Binding-site contacts:
Ligand atom O6 contacts residue LEU376 of chain 3.A at 2.7 Å (h-bond).
Ligand atom C7 contacts residue ARG375 of chain 3.A at 3.3 Å.
Ligand atom C8 contacts residue SER16 of chain 3.A at 3.6 Å.
Ligand atom O4 contacts residue ARG375 of chain 3.A at 3.0 Å (salt-bridge).
Ligand atom O5 contacts residue ASN122 of chain 2.A at 2.4 Å (h-bond).
Ligand atom O3 contacts residue SER314 of chain 3.A at 3.1 Å.
Ligand atom O4 contacts residue HIS315 of chain 3.A at 3.0 Å.
Ligand atom C3 contacts residue ARG286 of chain 3.A at 3.6 Å.
Ligand atom C8 contacts residue HIS315 of chain 3.A at 3.6 Å.
Ligand atom O2 contacts residue ASP252 of chain 3.A at 2.5 Å (salt-bridge).
Ligand atom O6 contacts residue HIS315 of chain 3.A at 3.2 Å.
Ligand atom C2 contacts residue ARG375 of chain 3.A at 3.3 Å.
Ligand atom C8 contacts residue ASN121 of chain 2.A at 3.6 Å.
Ligand atom C1 contacts residue ARG375 of chain 3.A at 3.6 Å.
Ligand atom C6 contacts residue VAL317 of chain 3.A at 3.5 Å (hydrophobic).
Ligand atom O7 contacts residue ASN122 of chain 2.A at 3.4 Å (h-bond).
Ligand atom O5 contacts residue HIS315 of chain 3.A at 2.9 Å (h-bond).
Ligand atom C6 contacts residue HIS315 of chain 3.A at 3.6 Å.
Ligand atom C1 contacts residue ASN122 of chain 2.A at 1.4 Å.
Ligand atom O5 contacts residue HIS315 of chain 3.A at 3.2 Å (h-bond).
Ligand atom O5 contacts residue PRO312 of chain 3.A at 3.4 Å.
Ligand atom O6 contacts residue GLU297 of chain 3.A at 2.4 Å (salt-bridge).
Ligand atom O2 contacts residue LEU299 of chain 3.A at 3.6 Å.
Ligand atom N2 contacts residue HIS315 of chain 3.A at 3.0 Å (h-bond).
Ligand atom C2 contacts residue ASN122 of chain 2.A at 2.2 Å.
Ligand atom N2 contacts residue ASN122 of chain 2.A at 2.7 Å (h-bond).
Ligand atom C2 contacts residue ASP252 of chain 3.A at 3.3 Å.
Ligand atom O3 contacts residue HIS315 of chain 3.A at 3.0 Å (h-bond).
Ligand atom O6 contacts residue HIS315 of chain 3.A at 3.3 Å (h-bond).
Ligand atom C3 contacts residue HIS315 of chain 3.A at 3.6 Å.
Ligand atom O2 contacts residue ILE243 of chain 3.A at 3.5 Å.
Ligand atom O7 contacts residue ARG375 of chain 3.A at 2.3 Å (salt-bridge).
Ligand atom C6 contacts residue GLU297 of chain 3.A at 3.1 Å.
Ligand atom C6 contacts residue LEU376 of chain 3.A at 2.9 Å (hydrophobic).
Ligand atom C1 contacts residue HIS315 of chain 3.A at 3.6 Å.
Ligand atom C2 contacts residue HIS315 of chain 3.A at 3.5 Å.
Ligand atom O3 contacts residue ASP252 of chain 3.A at 3.2 Å (salt-bridge).
Ligand atom C7 contacts residue ASN122 of chain 2.A at 3.2 Å.
Ligand atom O5 contacts residue GLY377 of chain 3.A at 3.1 Å.
Ligand atom O3 contacts residue ARG286 of chain 3.A at 2.9 Å (salt-bridge).

This small molecule binds to this protein.
Small molecule (SMILES): CC(=O)N[C@H]1[C@H](O[C@H]2[C@H](O)[C@@H](NC(C)=O)CO[C@@H]2CO)O[C@H](CO)[C@@H](O[C@@H]2O[C@H](CO[C@H]3O[C@H](CO[C@H]4O[C@H](CO)[C@@H](O)[C@H](O)[C@@H]4O)[C@@H](O)[C@H](O[C@H]4O[C@H](CO)[C@@H](O)[C@H](O)[C@@H]4O)[C@@H]3O)[C@@H](O)[C@H](O)[C@@H]2O)[C@@H]1O

Sequence of chain 2.A:
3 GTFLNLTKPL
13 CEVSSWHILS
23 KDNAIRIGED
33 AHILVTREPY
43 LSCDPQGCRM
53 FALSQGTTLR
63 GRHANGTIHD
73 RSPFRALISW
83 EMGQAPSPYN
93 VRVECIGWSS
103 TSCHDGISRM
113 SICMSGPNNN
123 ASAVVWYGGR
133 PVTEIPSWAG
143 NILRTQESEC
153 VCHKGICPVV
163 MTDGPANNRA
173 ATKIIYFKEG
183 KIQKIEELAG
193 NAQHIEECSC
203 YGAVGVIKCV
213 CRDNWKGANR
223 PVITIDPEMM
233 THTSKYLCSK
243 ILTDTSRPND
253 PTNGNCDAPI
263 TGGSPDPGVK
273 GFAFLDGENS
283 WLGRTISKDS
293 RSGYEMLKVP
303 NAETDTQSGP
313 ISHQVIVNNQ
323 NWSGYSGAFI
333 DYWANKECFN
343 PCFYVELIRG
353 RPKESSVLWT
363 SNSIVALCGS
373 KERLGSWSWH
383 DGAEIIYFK

Sequence of chain 3.A:
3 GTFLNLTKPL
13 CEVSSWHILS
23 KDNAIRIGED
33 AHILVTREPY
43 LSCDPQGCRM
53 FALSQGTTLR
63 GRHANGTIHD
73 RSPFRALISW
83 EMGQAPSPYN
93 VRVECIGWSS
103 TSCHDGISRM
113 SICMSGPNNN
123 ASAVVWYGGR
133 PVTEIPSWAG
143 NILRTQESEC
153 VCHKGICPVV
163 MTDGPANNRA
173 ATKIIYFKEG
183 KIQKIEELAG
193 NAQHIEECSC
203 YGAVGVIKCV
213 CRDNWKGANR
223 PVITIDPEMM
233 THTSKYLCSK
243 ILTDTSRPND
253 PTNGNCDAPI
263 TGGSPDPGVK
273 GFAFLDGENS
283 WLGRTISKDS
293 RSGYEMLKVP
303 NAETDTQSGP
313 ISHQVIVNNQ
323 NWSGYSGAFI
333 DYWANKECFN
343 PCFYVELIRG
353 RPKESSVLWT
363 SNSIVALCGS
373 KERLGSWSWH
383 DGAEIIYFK